Binding-site contacts:
Ligand atom O7 contacts residue GLU72 of chain 3.F at 4.2 Å.
Ligand atom C4 contacts residue ASN82 of chain 3.F at 4.2 Å.
Ligand atom C7 contacts residue ASN79 of chain 3.F at 3.8 Å.
Ligand atom O7 contacts residue ASN82 of chain 3.F at 3.5 Å (h-bond).
Ligand atom C7 contacts residue GLU72 of chain 3.F at 3.6 Å.
Ligand atom C8 contacts residue LYS75 of chain 3.F at 3.7 Å.
Ligand atom N2 contacts residue GLU72 of chain 3.F at 3.9 Å.
Ligand atom C8 contacts residue GLU72 of chain 3.F at 3.2 Å.
Ligand atom O3 contacts residue GLU72 of chain 3.F at 3.5 Å (salt-bridge).
Ligand atom C7 contacts residue ASN82 of chain 3.F at 3.3 Å.
Ligand atom C8 contacts residue ASN79 of chain 3.F at 3.8 Å.
Ligand atom C2 contacts residue ASN82 of chain 3.F at 2.3 Å.
Ligand atom C8 contacts residue GLY78 of chain 3.F at 3.9 Å.
Ligand atom N2 contacts residue ASN82 of chain 3.F at 2.7 Å (h-bond).
Ligand atom C3 contacts residue ASN82 of chain 3.F at 3.7 Å.
Ligand atom C7 contacts residue GLY78 of chain 3.F at 4.4 Å.
Ligand atom C7 contacts residue LYS75 of chain 3.F at 3.7 Å.
Ligand atom O7 contacts residue LYS75 of chain 3.F at 3.0 Å (salt-bridge).
Ligand atom O7 contacts residue ASN79 of chain 3.F at 3.3 Å (h-bond).
Ligand atom C5 contacts residue ASN82 of chain 3.F at 3.7 Å.
Ligand atom N2 contacts residue GLY78 of chain 3.F at 4.4 Å.
Ligand atom O5 contacts residue ASN82 of chain 3.F at 2.4 Å (h-bond).
Ligand atom C1 contacts residue ASN82 of chain 3.F at 1.4 Å.

Sequence of chain 3.F:
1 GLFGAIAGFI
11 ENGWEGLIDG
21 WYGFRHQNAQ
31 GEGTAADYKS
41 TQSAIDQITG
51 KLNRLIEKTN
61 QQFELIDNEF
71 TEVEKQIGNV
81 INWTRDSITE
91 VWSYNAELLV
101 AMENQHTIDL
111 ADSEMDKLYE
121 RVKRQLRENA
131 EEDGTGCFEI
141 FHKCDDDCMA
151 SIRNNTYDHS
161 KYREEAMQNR

The small molecule below binds the protein below.
Small molecule (SMILES): CC(=O)N[C@@H]1[C@@H](O)[C@H](O)[C@@H](CO)O[C@H]1O